Binding-site contacts:
Ligand atom C3 contacts residue ASN131 of chain 3.A at 3.5 Å.
Ligand atom C2 contacts residue ASN131 of chain 3.A at 4.3 Å.
Ligand atom O5 contacts residue LEU215 of chain 3.A at 3.4 Å.
Ligand atom C3 contacts residue PHE129 of chain 3.A at 3.4 Å (hydrophobic).
Ligand atom O3 contacts residue GLY107 of chain 3.A at 3.1 Å (h-bond).
Ligand atom C4 contacts residue ASP89 of chain 3.A at 3.6 Å.
Ligand atom O4 contacts residue LEU215 of chain 3.A at 3.2 Å (h-bond).
Ligand atom O4 contacts residue ASP89 of chain 3.A at 2.9 Å (salt-bridge).
Ligand atom C4 contacts residue PHE129 of chain 3.A at 3.4 Å (hydrophobic).
Ligand atom C8 contacts residue PHE108 of chain 3.A at 4.3 Å (hydrophobic).
Ligand atom C1 contacts residue LEU215 of chain 3.A at 3.9 Å (hydrophobic).
Ligand atom O6 contacts residue HIS219 of chain 3.A at 3.4 Å (h-bond).
Ligand atom O7 contacts residue ASN131 of chain 3.A at 4.3 Å.
Ligand atom O4 contacts residue GLY214 of chain 3.A at 3.4 Å.
Ligand atom C8 contacts residue TRP133 of chain 3.A at 4.2 Å (hydrophobic).
Ligand atom O3 contacts residue ASP89 of chain 3.A at 2.6 Å (salt-bridge).
Ligand atom O7 contacts residue GLY107 of chain 3.A at 2.6 Å (h-bond).
Ligand atom C7 contacts residue ASN131 of chain 3.A at 3.9 Å.
Ligand atom O6 contacts residue SER216 of chain 3.A at 2.7 Å (h-bond).
Ligand atom N2 contacts residue LEU215 of chain 3.A at 4.1 Å.
Ligand atom C6 contacts residue HIS219 of chain 3.A at 3.5 Å.
Ligand atom O3 contacts residue PHE129 of chain 3.A at 3.6 Å.
Ligand atom N2 contacts residue ASN131 of chain 3.A at 3.8 Å.
Ligand atom C5 contacts residue LEU215 of chain 3.A at 4.2 Å (hydrophobic).
Ligand atom O7 contacts residue GLY106 of chain 3.A at 3.4 Å.
Ligand atom O7 contacts residue ASP105 of chain 3.A at 4.2 Å.
Ligand atom C7 contacts residue GLY107 of chain 3.A at 3.6 Å.
Ligand atom O3 contacts residue GLY106 of chain 3.A at 4.0 Å.
Ligand atom C3 contacts residue ASP89 of chain 3.A at 3.7 Å.
Ligand atom O7 contacts residue LEU215 of chain 3.A at 3.8 Å.
Ligand atom C7 contacts residue LEU215 of chain 3.A at 4.1 Å (hydrophobic).
Ligand atom C6 contacts residue PHE129 of chain 3.A at 4.2 Å (hydrophobic).
Ligand atom C4 contacts residue LEU215 of chain 3.A at 4.3 Å (hydrophobic).
Ligand atom C2 contacts residue LEU215 of chain 3.A at 3.8 Å (hydrophobic).
Ligand atom C6 contacts residue LEU215 of chain 3.A at 3.9 Å (hydrophobic).
Ligand atom O3 contacts residue ASN131 of chain 3.A at 3.0 Å (h-bond).
Ligand atom O4 contacts residue ALA88 of chain 3.A at 3.6 Å.
Ligand atom C4 contacts residue ALA88 of chain 3.A at 4.2 Å (hydrophobic).
Ligand atom C5 contacts residue PHE129 of chain 3.A at 3.8 Å (hydrophobic).
Ligand atom C6 contacts residue SER216 of chain 3.A at 3.5 Å.

Sequence of chain 3.A:
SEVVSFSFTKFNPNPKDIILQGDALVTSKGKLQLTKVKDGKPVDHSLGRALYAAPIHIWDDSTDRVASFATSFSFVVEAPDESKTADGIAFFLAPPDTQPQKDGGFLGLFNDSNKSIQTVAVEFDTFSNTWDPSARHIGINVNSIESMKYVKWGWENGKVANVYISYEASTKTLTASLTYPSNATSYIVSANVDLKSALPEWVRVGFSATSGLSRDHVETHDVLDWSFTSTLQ

A protein and the small-molecule ligand that binds it are described below.
Small molecule (SMILES): CC(=O)N[C@@H]1[C@@H](O)[C@@H](O)[C@@H](CO)O[C@@H]1O